Binding-site contacts:
Ligand atom C8 contacts residue GLY82 of chain 1.MA at 4.3 Å.
Ligand atom C2 contacts residue GLY81 of chain 1.MA at 4.4 Å.
Ligand atom N3 contacts residue ARG79 of chain 1.MA at 3.9 Å.
Ligand atom C6 contacts residue GLY81 of chain 1.MA at 4.1 Å.
Ligand atom C4 contacts residue GLY82 of chain 1.MA at 3.9 Å.
Ligand atom C2 contacts residue ARG79 of chain 1.MA at 3.3 Å.
Ligand atom C8 contacts residue GLY81 of chain 1.MA at 4.5 Å.
Ligand atom N1 contacts residue GLY81 of chain 1.MA at 4.3 Å.
Ligand atom C6 contacts residue ARG79 of chain 1.MA at 4.4 Å.
Ligand atom N9 contacts residue GLY81 of chain 1.MA at 4.4 Å.
Ligand atom C4 contacts residue GLY81 of chain 1.MA at 4.1 Å.
Ligand atom C5 contacts residue GLY81 of chain 1.MA at 4.0 Å.
Ligand atom N9 contacts residue GLY82 of chain 1.MA at 3.9 Å.
Ligand atom N1 contacts residue ARG79 of chain 1.MA at 3.6 Å.
Ligand atom N7 contacts residue GLY81 of chain 1.MA at 4.4 Å.
Ligand atom N3 contacts residue GLY82 of chain 1.MA at 3.8 Å.
Ligand atom C1' contacts residue GLY82 of chain 1.MA at 4.0 Å.
Ligand atom N3 contacts residue GLY81 of chain 1.MA at 4.4 Å.

This small molecule binds to this protein.
Small molecule (SMILES): Nc1ccn([C@@H]2O[C@H](CO[P](=O)(O)O[C@H]3[C@@H](O)[C@H](n4cnc5c(N)ncnc54)O[C@@H]3CO[P](=O)(O)O[C@H]3[C@@H](O)[C@H](n4cnc5c(N)ncnc54)O[C@@H]3COP(=O)=O)[C@@H](O[P](=O)(O)OC[C@H]3O[C@@H](n4cnc5c(N)ncnc54)[C@H](O)[C@@H]3O[P](=O)(O)OC[C@H]3O[C@@H](n4ccc(=O)[nH]c4=O)[C@H](O)[C@@H]3O[P](=O)(O)OC[C@H]3O[C@@H](n4cnc5c(=O)nc(N)[nH]c54)[C@H](O)[C@@H]3O)[C@H]2O)c(=O)n1

Sequence of chain 1.MA:
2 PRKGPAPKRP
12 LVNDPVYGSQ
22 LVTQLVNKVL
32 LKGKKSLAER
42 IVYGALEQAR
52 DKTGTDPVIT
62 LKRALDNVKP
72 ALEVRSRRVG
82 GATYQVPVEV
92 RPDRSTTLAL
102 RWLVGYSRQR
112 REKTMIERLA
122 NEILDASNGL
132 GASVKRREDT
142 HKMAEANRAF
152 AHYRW